Binding-site contacts:
Ligand atom C8 contacts residue ASN72 of chain 1.B at 4.2 Å.
Ligand atom C1 contacts residue ASN72 of chain 1.B at 1.4 Å.
Ligand atom O7 contacts residue ASN72 of chain 1.B at 3.0 Å (h-bond).
Ligand atom C3 contacts residue ASN72 of chain 1.B at 3.8 Å.
Ligand atom C4 contacts residue ASN72 of chain 1.B at 4.2 Å.
Ligand atom O5 contacts residue ASN72 of chain 1.B at 2.3 Å (h-bond).
Ligand atom C1 contacts residue LYS8 of chain 1.B at 4.1 Å.
Ligand atom C6 contacts residue LYS8 of chain 1.B at 4.4 Å.
Ligand atom O5 contacts residue VAL75 of chain 1.B at 4.1 Å.
Ligand atom C5 contacts residue LYS8 of chain 1.B at 4.5 Å.
Ligand atom C2 contacts residue ASN72 of chain 1.B at 2.5 Å.
Ligand atom C7 contacts residue ASN72 of chain 1.B at 3.2 Å.
Ligand atom C1 contacts residue VAL75 of chain 1.B at 4.2 Å (hydrophobic).
Ligand atom N2 contacts residue ASN72 of chain 1.B at 2.9 Å (h-bond).
Ligand atom O5 contacts residue LYS8 of chain 1.B at 3.4 Å (salt-bridge).
Ligand atom C5 contacts residue ASN72 of chain 1.B at 3.6 Å.

A small-molecule ligand and the protein it binds are described below.
Small molecule (SMILES): CC(=O)N[C@H]1[C@H](O[C@H]2[C@H](O)[C@@H](NC(C)=O)CO[C@@H]2CO)O[C@H](CO)[C@@H](O)[C@@H]1O

Sequence of chain 1.B:
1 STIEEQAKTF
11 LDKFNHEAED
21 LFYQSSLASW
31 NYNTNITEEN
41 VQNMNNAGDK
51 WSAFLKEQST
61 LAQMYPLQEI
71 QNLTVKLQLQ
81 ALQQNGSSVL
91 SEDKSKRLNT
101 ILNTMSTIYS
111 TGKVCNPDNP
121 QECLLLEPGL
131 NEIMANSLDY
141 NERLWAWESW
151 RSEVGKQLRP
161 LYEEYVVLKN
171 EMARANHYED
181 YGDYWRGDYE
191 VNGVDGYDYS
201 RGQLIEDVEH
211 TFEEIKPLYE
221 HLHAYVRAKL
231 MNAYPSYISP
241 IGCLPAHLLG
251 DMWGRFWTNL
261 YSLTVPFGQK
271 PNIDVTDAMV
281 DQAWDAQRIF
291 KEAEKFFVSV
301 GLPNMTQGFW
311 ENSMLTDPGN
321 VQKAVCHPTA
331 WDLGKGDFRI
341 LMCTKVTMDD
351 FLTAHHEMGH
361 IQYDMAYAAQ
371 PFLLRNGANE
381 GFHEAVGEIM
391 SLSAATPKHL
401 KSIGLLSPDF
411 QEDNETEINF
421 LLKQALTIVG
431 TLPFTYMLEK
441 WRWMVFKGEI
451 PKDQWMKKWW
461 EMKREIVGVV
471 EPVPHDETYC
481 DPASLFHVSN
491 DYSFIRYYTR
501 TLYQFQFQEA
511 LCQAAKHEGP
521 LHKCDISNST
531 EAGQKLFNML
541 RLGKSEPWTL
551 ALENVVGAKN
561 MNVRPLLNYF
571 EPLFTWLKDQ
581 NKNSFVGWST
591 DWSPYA